Binding-site contacts:
Ligand atom C5 contacts residue ASN256 of chain 1.A at 3.6 Å.
Ligand atom C2 contacts residue ASN256 of chain 1.A at 2.5 Å.
Ligand atom C6 contacts residue ARG531 of chain 1.C at 3.5 Å.
Ligand atom C4 contacts residue ASN256 of chain 1.A at 4.2 Å.
Ligand atom N2 contacts residue ASN256 of chain 1.A at 3.0 Å (h-bond).
Ligand atom C1 contacts residue ASN256 of chain 1.A at 1.4 Å.
Ligand atom O6 contacts residue ARG531 of chain 1.C at 3.9 Å.
Ligand atom C7 contacts residue ASN256 of chain 1.A at 4.0 Å.
Ligand atom C5 contacts residue ARG531 of chain 1.C at 4.1 Å.
Ligand atom O5 contacts residue ARG531 of chain 1.C at 3.4 Å.
Ligand atom C1 contacts residue ARG531 of chain 1.C at 4.3 Å.
Ligand atom O5 contacts residue ASN256 of chain 1.A at 2.3 Å (h-bond).
Ligand atom C3 contacts residue ASN256 of chain 1.A at 3.8 Å.

Sequence of chain 1.C:
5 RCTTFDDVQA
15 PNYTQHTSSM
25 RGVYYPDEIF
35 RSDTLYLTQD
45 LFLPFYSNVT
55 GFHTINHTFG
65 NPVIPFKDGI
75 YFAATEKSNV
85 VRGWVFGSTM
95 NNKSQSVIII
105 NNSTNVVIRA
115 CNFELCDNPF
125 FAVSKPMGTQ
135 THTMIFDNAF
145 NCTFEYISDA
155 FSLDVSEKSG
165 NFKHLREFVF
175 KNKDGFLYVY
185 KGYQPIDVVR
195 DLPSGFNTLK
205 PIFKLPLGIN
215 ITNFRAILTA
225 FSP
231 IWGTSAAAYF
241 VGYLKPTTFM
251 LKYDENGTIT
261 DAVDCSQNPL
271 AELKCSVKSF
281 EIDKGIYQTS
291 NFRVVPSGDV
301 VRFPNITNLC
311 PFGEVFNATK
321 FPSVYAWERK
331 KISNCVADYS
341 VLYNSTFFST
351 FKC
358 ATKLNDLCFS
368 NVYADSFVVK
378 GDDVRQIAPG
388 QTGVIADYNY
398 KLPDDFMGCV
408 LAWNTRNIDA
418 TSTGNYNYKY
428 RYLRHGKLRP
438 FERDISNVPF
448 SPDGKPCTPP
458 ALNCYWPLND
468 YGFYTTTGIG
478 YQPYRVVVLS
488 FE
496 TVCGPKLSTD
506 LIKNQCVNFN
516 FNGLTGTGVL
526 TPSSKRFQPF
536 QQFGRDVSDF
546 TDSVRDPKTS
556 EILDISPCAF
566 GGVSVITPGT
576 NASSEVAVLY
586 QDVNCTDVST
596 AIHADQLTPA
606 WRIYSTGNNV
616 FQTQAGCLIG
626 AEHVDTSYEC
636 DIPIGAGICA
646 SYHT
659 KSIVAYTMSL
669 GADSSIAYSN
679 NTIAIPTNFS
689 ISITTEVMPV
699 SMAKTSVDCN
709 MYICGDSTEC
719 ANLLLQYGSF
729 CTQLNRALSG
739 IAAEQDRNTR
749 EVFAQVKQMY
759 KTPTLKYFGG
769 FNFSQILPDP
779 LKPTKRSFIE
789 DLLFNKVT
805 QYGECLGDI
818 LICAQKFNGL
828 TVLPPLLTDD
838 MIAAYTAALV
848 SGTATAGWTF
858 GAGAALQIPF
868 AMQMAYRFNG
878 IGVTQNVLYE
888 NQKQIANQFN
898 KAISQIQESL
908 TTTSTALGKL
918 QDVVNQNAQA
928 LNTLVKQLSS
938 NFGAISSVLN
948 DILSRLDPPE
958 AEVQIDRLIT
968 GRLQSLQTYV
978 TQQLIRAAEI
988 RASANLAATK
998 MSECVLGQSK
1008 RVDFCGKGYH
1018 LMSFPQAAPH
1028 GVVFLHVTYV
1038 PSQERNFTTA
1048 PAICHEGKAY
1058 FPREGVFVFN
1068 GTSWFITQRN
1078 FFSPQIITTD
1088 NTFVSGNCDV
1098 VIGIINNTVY

This small molecule binds to this protein.
Small molecule (SMILES): CC(=O)N[C@H]1[C@H](O[C@H]2[C@H](O)[C@@H](NC(C)=O)CO[C@@H]2CO)O[C@H](CO)[C@@H](O[C@@H]2O[C@H](CO)[C@@H](O)[C@H](O)[C@@H]2O)[C@@H]1O

Sequence of chain 1.A:
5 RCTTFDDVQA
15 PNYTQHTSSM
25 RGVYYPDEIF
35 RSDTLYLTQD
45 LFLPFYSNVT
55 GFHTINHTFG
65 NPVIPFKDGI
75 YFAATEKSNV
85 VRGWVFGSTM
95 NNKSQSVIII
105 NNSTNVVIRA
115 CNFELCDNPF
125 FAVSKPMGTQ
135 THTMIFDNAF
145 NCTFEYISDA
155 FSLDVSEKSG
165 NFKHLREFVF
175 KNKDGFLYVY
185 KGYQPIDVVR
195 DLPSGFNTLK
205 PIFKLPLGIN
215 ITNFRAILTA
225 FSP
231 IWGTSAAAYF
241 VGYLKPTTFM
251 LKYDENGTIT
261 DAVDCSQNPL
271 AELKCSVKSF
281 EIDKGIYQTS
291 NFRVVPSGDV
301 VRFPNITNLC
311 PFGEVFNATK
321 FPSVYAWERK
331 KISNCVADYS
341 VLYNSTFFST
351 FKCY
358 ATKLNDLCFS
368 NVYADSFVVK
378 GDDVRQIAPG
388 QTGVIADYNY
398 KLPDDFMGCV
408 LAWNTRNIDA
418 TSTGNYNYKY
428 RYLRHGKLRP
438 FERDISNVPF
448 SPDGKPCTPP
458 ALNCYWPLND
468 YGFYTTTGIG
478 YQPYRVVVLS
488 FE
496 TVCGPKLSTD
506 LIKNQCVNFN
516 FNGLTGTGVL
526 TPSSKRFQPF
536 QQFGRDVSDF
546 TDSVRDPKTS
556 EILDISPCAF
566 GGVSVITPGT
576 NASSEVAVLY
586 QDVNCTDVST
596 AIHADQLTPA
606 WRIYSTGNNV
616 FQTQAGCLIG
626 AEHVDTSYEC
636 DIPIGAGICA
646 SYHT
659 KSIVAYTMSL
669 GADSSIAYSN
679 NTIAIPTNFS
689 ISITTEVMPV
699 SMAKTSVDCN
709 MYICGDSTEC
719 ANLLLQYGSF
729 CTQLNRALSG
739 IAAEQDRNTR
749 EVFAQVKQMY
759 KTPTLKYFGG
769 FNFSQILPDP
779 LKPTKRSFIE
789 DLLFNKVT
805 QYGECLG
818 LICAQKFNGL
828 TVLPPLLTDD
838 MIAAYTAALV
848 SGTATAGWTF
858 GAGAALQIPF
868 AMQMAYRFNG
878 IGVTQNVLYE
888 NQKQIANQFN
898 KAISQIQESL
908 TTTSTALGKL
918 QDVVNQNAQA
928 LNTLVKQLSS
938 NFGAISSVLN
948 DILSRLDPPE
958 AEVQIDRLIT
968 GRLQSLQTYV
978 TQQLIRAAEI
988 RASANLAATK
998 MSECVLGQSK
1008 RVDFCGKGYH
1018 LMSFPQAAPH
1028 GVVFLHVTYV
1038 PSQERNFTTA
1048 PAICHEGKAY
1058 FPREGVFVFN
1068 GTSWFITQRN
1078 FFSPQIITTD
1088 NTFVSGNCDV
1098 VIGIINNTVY